Sequence of chain 1.A:
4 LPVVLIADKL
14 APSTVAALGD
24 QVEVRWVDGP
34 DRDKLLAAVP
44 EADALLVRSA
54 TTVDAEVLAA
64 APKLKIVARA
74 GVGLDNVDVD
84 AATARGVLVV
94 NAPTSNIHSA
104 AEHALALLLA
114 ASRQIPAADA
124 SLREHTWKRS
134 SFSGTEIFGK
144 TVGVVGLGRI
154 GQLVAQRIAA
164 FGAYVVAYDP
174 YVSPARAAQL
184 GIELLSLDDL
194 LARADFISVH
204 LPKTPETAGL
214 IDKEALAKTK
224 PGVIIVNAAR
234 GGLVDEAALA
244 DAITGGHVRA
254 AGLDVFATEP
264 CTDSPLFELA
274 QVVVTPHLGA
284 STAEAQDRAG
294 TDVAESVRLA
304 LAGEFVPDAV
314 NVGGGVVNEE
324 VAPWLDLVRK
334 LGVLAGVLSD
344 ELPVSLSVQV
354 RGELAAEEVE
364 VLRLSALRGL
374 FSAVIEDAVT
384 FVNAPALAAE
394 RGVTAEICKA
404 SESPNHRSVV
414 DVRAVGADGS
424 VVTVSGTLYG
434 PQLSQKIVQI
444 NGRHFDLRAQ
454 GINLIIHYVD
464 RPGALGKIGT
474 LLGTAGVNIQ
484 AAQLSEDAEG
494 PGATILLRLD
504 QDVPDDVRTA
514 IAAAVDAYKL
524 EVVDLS

Binding-site contacts:
Ligand atom N contacts residue ARG464 of chain 2.B at 3.4 Å (salt-bridge).
Ligand atom OG contacts residue ILE482 of chain 1.A at 3.4 Å.
Ligand atom C contacts residue TYR461 of chain 2.B at 3.5 Å (hydrophobic).
Ligand atom CB contacts residue PRO465 of chain 2.B at 4.3 Å (hydrophobic).
Ligand atom OXT contacts residue ALA467 of chain 2.B at 4.0 Å.
Ligand atom C contacts residue ASP463 of chain 2.B at 3.8 Å.
Ligand atom OXT contacts residue LEU468 of chain 2.B at 4.2 Å.
Ligand atom CA contacts residue ALA467 of chain 2.B at 4.4 Å (hydrophobic).
Ligand atom C contacts residue ALA467 of chain 2.B at 3.9 Å (hydrophobic).
Ligand atom CA contacts residue ILE482 of chain 1.A at 3.1 Å (hydrophobic).
Ligand atom CB contacts residue ASN481 of chain 1.A at 4.2 Å.
Ligand atom C contacts residue ARG464 of chain 2.B at 4.2 Å.
Ligand atom O contacts residue ALA467 of chain 2.B at 4.1 Å.
Ligand atom N contacts residue ILE482 of chain 1.A at 3.1 Å (h-bond).
Ligand atom CB contacts residue ALA467 of chain 2.B at 3.8 Å (hydrophobic).
Ligand atom N contacts residue ASN481 of chain 1.A at 2.2 Å (h-bond).
Ligand atom O contacts residue ASP463 of chain 2.B at 2.9 Å (salt-bridge).
Ligand atom CA contacts residue ARG464 of chain 2.B at 3.8 Å.
Ligand atom O contacts residue ARG464 of chain 2.B at 3.9 Å.
Ligand atom O contacts residue ILE482 of chain 1.A at 4.0 Å.
Ligand atom OG contacts residue ASN481 of chain 1.A at 4.0 Å.
Ligand atom OG contacts residue PRO465 of chain 2.B at 3.8 Å.
Ligand atom N contacts residue PRO465 of chain 2.B at 4.1 Å.
Ligand atom OXT contacts residue ILE482 of chain 1.A at 4.2 Å.
Ligand atom O contacts residue TYR461 of chain 2.B at 3.7 Å.
Ligand atom OG contacts residue VAL480 of chain 1.A at 4.3 Å.
Ligand atom CA contacts residue ASN481 of chain 1.A at 3.7 Å.
Ligand atom CB contacts residue ARG464 of chain 2.B at 3.4 Å.
Ligand atom CB contacts residue GLY466 of chain 2.B at 4.0 Å.
Ligand atom O contacts residue ALA496 of chain 2.B at 3.8 Å.
Ligand atom N contacts residue ASP463 of chain 2.B at 3.1 Å (salt-bridge).
Ligand atom C contacts residue ILE482 of chain 1.A at 3.6 Å (hydrophobic).
Ligand atom CB contacts residue ILE482 of chain 1.A at 4.0 Å (hydrophobic).
Ligand atom OG contacts residue LEU468 of chain 2.B at 4.3 Å.
Ligand atom OG contacts residue ARG464 of chain 2.B at 3.9 Å.
Ligand atom CA contacts residue ASP463 of chain 2.B at 4.0 Å.
Ligand atom CB contacts residue LEU468 of chain 2.B at 3.5 Å (hydrophobic).
Ligand atom OXT contacts residue TYR461 of chain 2.B at 2.6 Å (h-bond).
Ligand atom OXT contacts residue LEU487 of chain 2.B at 3.7 Å.
Ligand atom OG contacts residue GLY466 of chain 2.B at 3.7 Å.

Sequence of chain 2.B:
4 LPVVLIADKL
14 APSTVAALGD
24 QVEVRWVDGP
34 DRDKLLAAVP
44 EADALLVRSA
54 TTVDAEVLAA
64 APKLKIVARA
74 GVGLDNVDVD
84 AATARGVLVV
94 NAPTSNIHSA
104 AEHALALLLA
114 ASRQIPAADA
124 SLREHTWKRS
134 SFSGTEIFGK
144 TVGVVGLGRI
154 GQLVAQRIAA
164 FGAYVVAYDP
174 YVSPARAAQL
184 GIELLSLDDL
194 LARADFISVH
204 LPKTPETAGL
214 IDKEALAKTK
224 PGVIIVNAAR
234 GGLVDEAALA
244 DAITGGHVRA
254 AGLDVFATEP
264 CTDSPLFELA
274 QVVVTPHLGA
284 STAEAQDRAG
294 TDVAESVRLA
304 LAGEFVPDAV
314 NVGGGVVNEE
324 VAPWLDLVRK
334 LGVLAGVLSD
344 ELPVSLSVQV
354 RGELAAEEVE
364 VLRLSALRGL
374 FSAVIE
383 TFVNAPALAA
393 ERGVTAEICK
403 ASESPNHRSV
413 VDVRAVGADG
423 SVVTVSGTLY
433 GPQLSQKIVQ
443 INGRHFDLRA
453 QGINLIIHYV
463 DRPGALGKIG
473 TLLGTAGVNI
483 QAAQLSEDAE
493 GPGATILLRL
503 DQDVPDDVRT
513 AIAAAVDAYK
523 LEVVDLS

The small molecule below binds the protein below.
Small molecule (SMILES): N[C@@H](CO)C(=O)O